Sequence of chain 1.E:
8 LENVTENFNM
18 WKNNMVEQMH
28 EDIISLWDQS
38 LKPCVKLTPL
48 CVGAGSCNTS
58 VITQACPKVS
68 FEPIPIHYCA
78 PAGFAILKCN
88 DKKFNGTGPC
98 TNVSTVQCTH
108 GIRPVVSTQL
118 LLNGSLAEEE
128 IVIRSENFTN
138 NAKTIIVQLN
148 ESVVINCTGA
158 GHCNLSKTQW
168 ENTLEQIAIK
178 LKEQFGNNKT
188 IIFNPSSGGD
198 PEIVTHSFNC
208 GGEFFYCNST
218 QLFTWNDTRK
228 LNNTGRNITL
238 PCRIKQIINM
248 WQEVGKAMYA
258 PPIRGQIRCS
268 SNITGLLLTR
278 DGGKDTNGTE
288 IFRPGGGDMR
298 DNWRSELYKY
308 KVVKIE

A protein and the small-molecule ligand that binds it are described below.
Small molecule (SMILES): CC(=O)N[C@@H]1[C@@H](O)[C@H](O)[C@@H](CO)O[C@H]1O

Binding-site contacts:
Ligand atom C7 contacts residue ASN215 of chain 1.E at 3.3 Å.
Ligand atom C5 contacts residue ASN215 of chain 1.E at 3.7 Å.
Ligand atom O6 contacts residue ASN215 of chain 1.E at 4.1 Å.
Ligand atom C1 contacts residue ASN215 of chain 1.E at 1.4 Å.
Ligand atom C8 contacts residue GLN218 of chain 1.E at 3.5 Å.
Ligand atom C1 contacts residue THR217 of chain 1.E at 3.9 Å.
Ligand atom C2 contacts residue ASN215 of chain 1.E at 2.4 Å.
Ligand atom C4 contacts residue ASN215 of chain 1.E at 4.2 Å.
Ligand atom N2 contacts residue ASN215 of chain 1.E at 3.0 Å (h-bond).
Ligand atom C8 contacts residue PRO238 of chain 1.E at 3.9 Å (hydrophobic).
Ligand atom O6 contacts residue VAL201 of chain 1.E at 4.5 Å.
Ligand atom O5 contacts residue THR217 of chain 1.E at 3.8 Å.
Ligand atom C2 contacts residue THR217 of chain 1.E at 3.8 Å.
Ligand atom C8 contacts residue ASN215 of chain 1.E at 3.3 Å.
Ligand atom O7 contacts residue THR217 of chain 1.E at 3.8 Å.
Ligand atom O7 contacts residue ASN215 of chain 1.E at 4.2 Å.
Ligand atom C4 contacts residue THR217 of chain 1.E at 4.3 Å.
Ligand atom O5 contacts residue ASN215 of chain 1.E at 2.4 Å (h-bond).
Ligand atom C7 contacts residue THR217 of chain 1.E at 4.3 Å.
Ligand atom C3 contacts residue ASN215 of chain 1.E at 3.8 Å.